Binding-site contacts:
Ligand atom C1 contacts residue VAL96 of chain 1.A at 3.8 Å (hydrophobic).
Ligand atom C3 contacts residue PRO32 of chain 1.A at 3.7 Å (hydrophobic).
Ligand atom C8 contacts residue VAL37 of chain 1.A at 3.6 Å (hydrophobic).
Ligand atom C16 contacts residue VAL96 of chain 1.A at 4.0 Å (hydrophobic).
Ligand atom C13 contacts residue LEU42 of chain 1.A at 4.0 Å (hydrophobic).
Ligand atom C20 contacts residue LEU41 of chain 1.A at 3.6 Å (hydrophobic).
Ligand atom N3 contacts residue PRO32 of chain 1.A at 3.7 Å.
Ligand atom C7 contacts residue VAL37 of chain 1.A at 3.7 Å (hydrophobic).
Ligand atom N2 contacts residue PRO32 of chain 1.A at 3.0 Å (h-bond).
Ligand atom C23 contacts residue ARG95 of chain 1.A at 3.8 Å.
Ligand atom C16 contacts residue PRO32 of chain 1.A at 3.3 Å (hydrophobic).
Ligand atom C7 contacts residue VAL96 of chain 1.A at 3.9 Å (hydrophobic).
Ligand atom N2 contacts residue GLN35 of chain 1.A at 3.2 Å (h-bond).
Ligand atom C6 contacts residue ASN90 of chain 1.A at 3.6 Å.
Ligand atom N2 contacts residue LEU31 of chain 1.A at 4.0 Å.
Ligand atom C3 contacts residue VAL96 of chain 1.A at 4.1 Å (hydrophobic).
Ligand atom C11 contacts residue LEU42 of chain 1.A at 3.8 Å (hydrophobic).
Ligand atom C14 contacts residue PRO32 of chain 1.A at 3.6 Å (hydrophobic).
Ligand atom C14 contacts residue LEU31 of chain 1.A at 4.0 Å (hydrophobic).
Ligand atom C5 contacts residue ASN90 of chain 1.A at 3.1 Å.
Ligand atom C4 contacts residue VAL96 of chain 1.A at 3.8 Å (hydrophobic).
Ligand atom C12 contacts residue PRO32 of chain 1.A at 3.9 Å (hydrophobic).
Ligand atom C5 contacts residue VAL96 of chain 1.A at 4.0 Å (hydrophobic).
Ligand atom C15 contacts residue PRO32 of chain 1.A at 3.6 Å (hydrophobic).
Ligand atom C6 contacts residue VAL96 of chain 1.A at 3.9 Å (hydrophobic).
Ligand atom O4 contacts residue ARG95 of chain 1.A at 3.4 Å (salt-bridge).
Ligand atom O1 contacts residue TYR47 of chain 1.A at 4.1 Å.
Ligand atom O1 contacts residue ASN90 of chain 1.A at 2.9 Å (h-bond).
Ligand atom C2 contacts residue PRO32 of chain 1.A at 4.0 Å (hydrophobic).
Ligand atom C2 contacts residue LEU42 of chain 1.A at 4.0 Å (hydrophobic).
Ligand atom C8 contacts residue PHE33 of chain 1.A at 4.0 Å (hydrophobic).
Ligand atom C12 contacts residue LEU42 of chain 1.A at 3.5 Å (hydrophobic).
Ligand atom N1 contacts residue GLN35 of chain 1.A at 4.0 Å.
Ligand atom C7 contacts residue ASN90 of chain 1.A at 3.8 Å.
Ligand atom C1 contacts residue LEU42 of chain 1.A at 4.0 Å (hydrophobic).
Ligand atom O2 contacts residue LEU42 of chain 1.A at 3.5 Å.
Ligand atom C2 contacts residue VAL96 of chain 1.A at 3.9 Å (hydrophobic).
Ligand atom C8 contacts residue PRO32 of chain 1.A at 3.5 Å (hydrophobic).
Ligand atom C11 contacts residue PRO32 of chain 1.A at 3.6 Å (hydrophobic).
Ligand atom C13 contacts residue PRO32 of chain 1.A at 3.8 Å (hydrophobic).

The protein below binds the small molecule below.
Small molecule (SMILES): CCOc1ccc(C(C)=O)cc1-c1cc(NC(=O)c2ccco2)cc(-c2c(N)noc2C)c1

Sequence of chain 1.A:
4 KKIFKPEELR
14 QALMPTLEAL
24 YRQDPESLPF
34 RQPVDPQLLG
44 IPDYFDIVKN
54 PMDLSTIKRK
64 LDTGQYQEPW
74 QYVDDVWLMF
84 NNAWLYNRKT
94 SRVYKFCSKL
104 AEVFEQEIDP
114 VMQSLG